This small molecule binds to this protein.
Small molecule (SMILES): Cn1c([C@H](OC(C)(C)C)C(=O)O)c(-c2ccc3c(c2)CCCO3)c2ccccc21

Sequence of chain 2.A:
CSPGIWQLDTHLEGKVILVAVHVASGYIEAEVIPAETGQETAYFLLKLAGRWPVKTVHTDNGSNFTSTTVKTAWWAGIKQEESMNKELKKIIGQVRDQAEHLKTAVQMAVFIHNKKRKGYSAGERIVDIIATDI

Binding-site contacts:
Ligand atom O11 contacts residue GLU121 of chain 1.A at 3.5 Å (salt-bridge).
Ligand atom C15 contacts residue THR76 of chain 2.A at 3.6 Å.
Ligand atom C10 contacts residue GLU121 of chain 1.A at 3.5 Å.
Ligand atom C22 contacts residue THR125 of chain 1.A at 3.9 Å.
Ligand atom C26 contacts residue THR76 of chain 2.A at 3.5 Å.
Ligand atom C22 contacts residue THR79 of chain 2.A at 3.9 Å.
Ligand atom C19 contacts residue LEU53 of chain 2.A at 3.8 Å (hydrophobic).
Ligand atom C28 contacts residue THR76 of chain 2.A at 3.7 Å.
Ligand atom C07 contacts residue THR125 of chain 1.A at 3.5 Å.
Ligand atom C20 contacts residue MET129 of chain 1.A at 3.6 Å (hydrophobic).
Ligand atom C15 contacts residue THR79 of chain 2.A at 3.9 Å.
Ligand atom C21 contacts residue THR125 of chain 1.A at 3.9 Å.
Ligand atom C27 contacts residue THR76 of chain 2.A at 3.4 Å.
Ligand atom C01 contacts residue HIS122 of chain 1.A at 3.6 Å.
Ligand atom C16 contacts residue THR79 of chain 2.A at 3.6 Å.
Ligand atom O18 contacts residue ALA80 of chain 2.A at 3.5 Å.
Ligand atom O05 contacts residue HIS122 of chain 1.A at 3.4 Å (h-bond).
Ligand atom O11 contacts residue HIS122 of chain 1.A at 2.7 Å (h-bond).
Ligand atom C16 contacts residue THR76 of chain 2.A at 3.8 Å.
Ligand atom O12 contacts residue GLU121 of chain 1.A at 2.7 Å (salt-bridge).
Ligand atom O11 contacts residue THR125 of chain 1.A at 2.9 Å (h-bond).
Ligand atom C10 contacts residue THR125 of chain 1.A at 3.2 Å.
Ligand atom C09 contacts residue GLN46 of chain 2.A at 3.5 Å.
Ligand atom C01 contacts residue GLN46 of chain 2.A at 3.8 Å.
Ligand atom C21 contacts residue MET129 of chain 1.A at 3.9 Å (hydrophobic).
Ligand atom C25 contacts residue THR76 of chain 2.A at 3.7 Å.
Ligand atom O12 contacts residue HIS122 of chain 1.A at 3.9 Å.
Ligand atom O18 contacts residue LEU53 of chain 2.A at 3.8 Å.
Ligand atom C20 contacts residue TRP83 of chain 2.A at 3.9 Å (hydrophobic).
Ligand atom O12 contacts residue ALA120 of chain 1.A at 3.5 Å.
Ligand atom C16 contacts residue ALA80 of chain 2.A at 3.4 Å (hydrophobic).
Ligand atom C06 contacts residue THR125 of chain 1.A at 3.6 Å.
Ligand atom C08 contacts residue THR125 of chain 1.A at 3.6 Å.
Ligand atom O05 contacts residue THR125 of chain 1.A at 3.1 Å (h-bond).
Ligand atom O18 contacts residue TRP83 of chain 2.A at 3.9 Å.
Ligand atom C17 contacts residue THR79 of chain 2.A at 3.6 Å.
Ligand atom C19 contacts residue TRP83 of chain 2.A at 3.7 Å (hydrophobic).
Ligand atom C10 contacts residue HIS122 of chain 1.A at 3.7 Å.
Ligand atom C01 contacts residue GLU121 of chain 1.A at 3.9 Å.
Ligand atom C04 contacts residue THR125 of chain 1.A at 3.2 Å.

Sequence of chain 1.A:
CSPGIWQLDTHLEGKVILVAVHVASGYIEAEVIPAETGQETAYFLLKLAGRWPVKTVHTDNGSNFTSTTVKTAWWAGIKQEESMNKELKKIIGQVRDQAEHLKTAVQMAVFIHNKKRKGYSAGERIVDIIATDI